Binding-site contacts:
Ligand atom O2 contacts residue GLY48 of chain 1.A at 3.4 Å (h-bond).
Ligand atom O3' contacts residue ALA271 of chain 1.A at 3.6 Å.
Ligand atom C2' contacts residue THR19 of chain 1.B at 3.5 Å.
Ligand atom O1B contacts residue GLY269 of chain 1.A at 2.5 Å (h-bond).
Ligand atom PB contacts residue ARG268 of chain 1.A at 3.4 Å.
Ligand atom C1' contacts residue THR19 of chain 1.B at 2.9 Å.
Ligand atom O2A contacts residue GLY269 of chain 1.A at 3.4 Å.
Ligand atom O2C contacts residue ALA272 of chain 1.A at 3.7 Å.
Ligand atom C2 contacts residue TYR67 of chain 1.A at 3.4 Å (hydrophobic).
Ligand atom O5' contacts residue TYR133 of chain 1.A at 3.4 Å (h-bond).
Ligand atom O2 contacts residue ALA49 of chain 1.A at 3.5 Å.
Ligand atom O4' contacts residue THR19 of chain 1.B at 3.1 Å (h-bond).
Ligand atom C5' contacts residue TYR133 of chain 1.A at 3.2 Å (hydrophobic).
Ligand atom O2 contacts residue TYR67 of chain 1.A at 3.4 Å.
Ligand atom O3C contacts residue ALA272 of chain 1.A at 3.4 Å (h-bond).
Ligand atom C3C contacts residue ALA271 of chain 1.A at 3.7 Å (hydrophobic).
Ligand atom N3 contacts residue TYR67 of chain 1.A at 3.5 Å.
Ligand atom C5C contacts residue ALA271 of chain 1.A at 3.7 Å (hydrophobic).
Ligand atom O2' contacts residue ALA271 of chain 1.A at 3.2 Å (h-bond).
Ligand atom O2B contacts residue ARG268 of chain 1.A at 2.5 Å (salt-bridge).
Ligand atom C2C contacts residue TYR67 of chain 1.A at 3.3 Å (hydrophobic).
Ligand atom C6' contacts residue TYR133 of chain 1.A at 3.6 Å (hydrophobic).
Ligand atom O2C contacts residue TYR67 of chain 1.A at 2.9 Å (h-bond).
Ligand atom O4' contacts residue THR127 of chain 1.A at 3.0 Å (h-bond).
Ligand atom O2A contacts residue ALA271 of chain 1.A at 3.1 Å.
Ligand atom O3C contacts residue ALA271 of chain 1.A at 3.5 Å.
Ligand atom N3 contacts residue ASN64 of chain 1.A at 3.2 Å (h-bond).
Ligand atom O1B contacts residue ARG268 of chain 1.A at 2.8 Å (salt-bridge).
Ligand atom C3C contacts residue ALA272 of chain 1.A at 3.7 Å (hydrophobic).
Ligand atom O1A contacts residue GLY269 of chain 1.A at 3.3 Å.
Ligand atom O2' contacts residue SER270 of chain 1.A at 3.7 Å.
Ligand atom O4C contacts residue ALA50 of chain 1.A at 3.5 Å.
Ligand atom O2C contacts residue GLY48 of chain 1.A at 2.5 Å (h-bond).
Ligand atom C1C contacts residue GLY48 of chain 1.A at 3.2 Å.
Ligand atom C2C contacts residue GLY48 of chain 1.A at 3.4 Å.
Ligand atom O3C contacts residue GLY48 of chain 1.A at 3.6 Å (h-bond).
Ligand atom O3' contacts residue ASP299 of chain 1.A at 3.2 Å (salt-bridge).
Ligand atom O5' contacts residue THR19 of chain 1.B at 2.7 Å (h-bond).
Ligand atom O4' contacts residue HIS219 of chain 1.A at 3.4 Å.
Ligand atom O1A contacts residue ARG101 of chain 1.A at 3.4 Å (salt-bridge).

The small molecule below binds the protein below.
Small molecule (SMILES): C[C@@H]1O[C@H](OP(=O)(O)OP(=O)(O)OC[C@H]2O[C@@H](n3ccc(=O)[nH]c3=O)[C@H](O)[C@@H]2O)[C@H](O)[C@H](O)[C@H]1O

Sequence of chain 1.B:
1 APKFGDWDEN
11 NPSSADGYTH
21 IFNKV

Sequence of chain 1.A:
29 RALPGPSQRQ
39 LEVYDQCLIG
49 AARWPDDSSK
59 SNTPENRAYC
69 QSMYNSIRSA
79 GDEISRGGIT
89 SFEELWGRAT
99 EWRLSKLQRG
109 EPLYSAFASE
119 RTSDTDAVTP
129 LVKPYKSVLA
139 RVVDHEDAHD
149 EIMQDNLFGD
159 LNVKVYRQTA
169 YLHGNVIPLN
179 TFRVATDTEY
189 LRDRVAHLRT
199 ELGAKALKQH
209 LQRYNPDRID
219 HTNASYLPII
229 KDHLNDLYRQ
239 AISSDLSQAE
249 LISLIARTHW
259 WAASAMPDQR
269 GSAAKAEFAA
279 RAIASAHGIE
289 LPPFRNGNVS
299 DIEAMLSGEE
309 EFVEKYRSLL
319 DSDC